Sequence of chain 55.F:
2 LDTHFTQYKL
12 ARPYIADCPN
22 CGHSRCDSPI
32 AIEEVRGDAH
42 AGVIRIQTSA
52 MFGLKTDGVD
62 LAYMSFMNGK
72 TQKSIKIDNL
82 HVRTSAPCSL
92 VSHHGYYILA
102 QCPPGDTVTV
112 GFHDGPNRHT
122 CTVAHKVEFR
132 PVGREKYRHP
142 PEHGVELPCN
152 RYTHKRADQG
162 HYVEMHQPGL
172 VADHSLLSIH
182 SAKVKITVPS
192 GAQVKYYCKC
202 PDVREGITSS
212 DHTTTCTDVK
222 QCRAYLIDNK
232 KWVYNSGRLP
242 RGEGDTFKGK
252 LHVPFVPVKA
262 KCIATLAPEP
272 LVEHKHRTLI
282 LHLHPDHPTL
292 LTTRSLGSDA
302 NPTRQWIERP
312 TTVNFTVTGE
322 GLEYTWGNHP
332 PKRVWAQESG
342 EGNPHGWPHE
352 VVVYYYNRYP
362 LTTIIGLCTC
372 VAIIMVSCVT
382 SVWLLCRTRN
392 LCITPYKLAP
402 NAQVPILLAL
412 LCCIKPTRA

Sequence of chain 55.D:
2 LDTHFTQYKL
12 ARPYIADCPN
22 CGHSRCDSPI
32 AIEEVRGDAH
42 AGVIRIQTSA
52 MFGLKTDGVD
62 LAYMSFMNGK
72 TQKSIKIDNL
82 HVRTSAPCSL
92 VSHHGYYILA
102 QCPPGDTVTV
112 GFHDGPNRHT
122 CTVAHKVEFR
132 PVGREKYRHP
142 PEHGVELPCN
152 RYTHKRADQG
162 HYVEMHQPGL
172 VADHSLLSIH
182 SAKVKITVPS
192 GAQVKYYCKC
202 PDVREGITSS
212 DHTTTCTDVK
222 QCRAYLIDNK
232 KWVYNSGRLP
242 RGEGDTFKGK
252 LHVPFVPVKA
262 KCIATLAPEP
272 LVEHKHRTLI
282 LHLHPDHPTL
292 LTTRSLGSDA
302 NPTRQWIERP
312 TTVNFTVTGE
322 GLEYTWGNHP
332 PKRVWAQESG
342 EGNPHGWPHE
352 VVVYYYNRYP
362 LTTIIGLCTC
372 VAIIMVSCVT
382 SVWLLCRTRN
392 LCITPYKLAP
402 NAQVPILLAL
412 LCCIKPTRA

A protein and the small-molecule ligand that binds it are described below.
Small molecule (SMILES): O=C(O)[C@@H]1O[C@H](O[C@H]2[C@@H](OS(=O)(=O)O)O[C@@H](O)[C@H](NS(=O)(=O)O)[C@H]2O)[C@@H](OS(=O)(=O)O)[C@H](O)[C@@H]1O

Sequence of chain 55.H:
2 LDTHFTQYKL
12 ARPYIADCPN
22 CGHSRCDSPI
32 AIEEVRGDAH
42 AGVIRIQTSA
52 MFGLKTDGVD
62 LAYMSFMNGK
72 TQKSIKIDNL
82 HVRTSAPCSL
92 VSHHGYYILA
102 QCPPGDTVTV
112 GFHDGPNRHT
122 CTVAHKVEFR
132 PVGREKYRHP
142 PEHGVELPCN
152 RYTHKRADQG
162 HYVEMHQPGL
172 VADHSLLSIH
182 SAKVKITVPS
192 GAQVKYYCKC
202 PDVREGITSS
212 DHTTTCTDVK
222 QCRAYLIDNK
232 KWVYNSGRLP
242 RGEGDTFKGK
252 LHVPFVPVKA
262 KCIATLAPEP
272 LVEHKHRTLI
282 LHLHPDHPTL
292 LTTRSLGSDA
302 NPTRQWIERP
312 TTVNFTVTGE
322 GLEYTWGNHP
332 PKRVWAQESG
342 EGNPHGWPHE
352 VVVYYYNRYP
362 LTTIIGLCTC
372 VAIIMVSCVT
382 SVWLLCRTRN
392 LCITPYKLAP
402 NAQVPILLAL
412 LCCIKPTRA

Binding-site contacts:
Ligand atom OAF contacts residue HIS114 of chain 55.H at 4.1 Å.
Ligand atom OBC contacts residue HIS114 of chain 55.D at 4.1 Å.
Ligand atom C5 contacts residue HIS82 of chain 55.H at 4.0 Å.
Ligand atom OBF contacts residue HIS114 of chain 55.F at 3.9 Å.
Ligand atom SBB contacts residue HIS82 of chain 55.F at 3.5 Å (h-bond).
Ligand atom O6B contacts residue ASN80 of chain 55.D at 3.0 Å (h-bond).
Ligand atom OBC contacts residue HIS82 of chain 55.F at 3.2 Å (h-bond).
Ligand atom OBH contacts residue HIS114 of chain 55.F at 3.1 Å (h-bond).
Ligand atom O2 contacts residue HIS82 of chain 55.F at 4.0 Å.
Ligand atom SBG contacts residue HIS114 of chain 55.F at 3.5 Å (h-bond).
Ligand atom C3 contacts residue HIS82 of chain 55.D at 4.3 Å.
Ligand atom O3 contacts residue HIS114 of chain 55.D at 3.3 Å (h-bond).
Ligand atom O4 contacts residue HIS114 of chain 55.D at 3.6 Å.
Ligand atom O1 contacts residue HIS82 of chain 55.H at 3.6 Å.
Ligand atom OAB contacts residue ARG119 of chain 55.H at 3.5 Å.
Ligand atom OBA contacts residue HIS114 of chain 55.D at 3.0 Å (h-bond).
Ligand atom OBA contacts residue HIS82 of chain 55.D at 4.3 Å.
Ligand atom OAB contacts residue HIS114 of chain 55.H at 3.3 Å.
Ligand atom SAG contacts residue ASN80 of chain 55.D at 4.3 Å.
Ligand atom OAH contacts residue ASN80 of chain 55.D at 3.2 Å (h-bond).
Ligand atom C2 contacts residue HIS82 of chain 55.D at 4.2 Å.
Ligand atom SBG contacts residue HIS82 of chain 55.F at 4.0 Å.
Ligand atom O5 contacts residue HIS82 of chain 55.H at 3.2 Å (h-bond).
Ligand atom N2 contacts residue HIS114 of chain 55.H at 4.1 Å.
Ligand atom C4 contacts residue ASN80 of chain 55.D at 4.0 Å.
Ligand atom SAG contacts residue HIS114 of chain 55.H at 4.1 Å.
Ligand atom O3 contacts residue HIS82 of chain 55.D at 3.9 Å.
Ligand atom C1 contacts residue HIS114 of chain 55.H at 3.5 Å.
Ligand atom OAF contacts residue HIS82 of chain 55.D at 3.2 Å (h-bond).
Ligand atom OBF contacts residue HIS82 of chain 55.F at 3.9 Å.
Ligand atom C6 contacts residue ASN80 of chain 55.D at 3.8 Å.
Ligand atom O1 contacts residue HIS114 of chain 55.H at 2.8 Å (h-bond).
Ligand atom C1 contacts residue HIS82 of chain 55.H at 3.7 Å.
Ligand atom SBB contacts residue HIS114 of chain 55.D at 4.2 Å.
Ligand atom OAH contacts residue HIS82 of chain 55.D at 3.1 Å (h-bond).
Ligand atom OBI contacts residue HIS114 of chain 55.F at 3.0 Å (h-bond).
Ligand atom O4 contacts residue ASN80 of chain 55.D at 3.1 Å (h-bond).
Ligand atom OBI contacts residue HIS82 of chain 55.F at 2.9 Å.
Ligand atom SAG contacts residue HIS82 of chain 55.D at 3.7 Å.
Ligand atom OBE contacts residue HIS82 of chain 55.F at 2.9 Å (h-bond).